This protein binds this small molecule.
Small molecule (SMILES): O=C([O-])C(=O)[O-]

Sequence of chain 1.B:
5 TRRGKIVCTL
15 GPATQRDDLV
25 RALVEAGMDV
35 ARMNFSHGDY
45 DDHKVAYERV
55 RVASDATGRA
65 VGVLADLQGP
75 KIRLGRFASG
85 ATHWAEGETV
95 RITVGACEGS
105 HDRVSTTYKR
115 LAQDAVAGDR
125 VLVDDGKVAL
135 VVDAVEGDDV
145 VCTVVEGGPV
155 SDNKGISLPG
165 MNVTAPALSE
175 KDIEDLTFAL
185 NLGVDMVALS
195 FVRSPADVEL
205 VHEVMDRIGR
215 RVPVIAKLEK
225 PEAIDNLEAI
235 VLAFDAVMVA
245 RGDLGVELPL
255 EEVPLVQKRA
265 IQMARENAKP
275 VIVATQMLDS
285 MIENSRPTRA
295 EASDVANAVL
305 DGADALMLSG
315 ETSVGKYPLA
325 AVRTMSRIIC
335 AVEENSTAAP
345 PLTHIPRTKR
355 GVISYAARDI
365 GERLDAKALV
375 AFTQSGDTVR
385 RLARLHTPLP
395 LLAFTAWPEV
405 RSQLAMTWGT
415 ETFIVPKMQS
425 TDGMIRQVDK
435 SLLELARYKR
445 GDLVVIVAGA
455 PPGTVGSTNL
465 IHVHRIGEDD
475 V

Binding-site contacts:
Ligand atom O3 contacts residue ASP247 of chain 1.B at 3.6 Å (salt-bridge).
Ligand atom O4 contacts residue LYS221 of chain 1.B at 3.8 Å.
Ligand atom O3 contacts residue ALA244 of chain 1.B at 3.1 Å.
Ligand atom O3 contacts residue GLY246 of chain 1.B at 2.9 Å (h-bond).
Ligand atom O1 contacts residue ASP247 of chain 1.B at 2.4 Å (salt-bridge).
Ligand atom O4 contacts residue ALA278 of chain 1.B at 4.5 Å.
Ligand atom O4 contacts residue THR279 of chain 1.B at 3.4 Å (h-bond).
Ligand atom O4 contacts residue MET242 of chain 1.B at 4.1 Å.
Ligand atom O3 contacts residue ARG245 of chain 1.B at 3.3 Å (salt-bridge).
Ligand atom C1 contacts residue GLY246 of chain 1.B at 3.9 Å.
Ligand atom C2 contacts residue THR279 of chain 1.B at 4.1 Å.
Ligand atom C1 contacts residue THR279 of chain 1.B at 3.9 Å.
Ligand atom O2 contacts residue GLU223 of chain 1.B at 3.0 Å (salt-bridge).
Ligand atom O2 contacts residue MG1 of chain 1.K at 2.0 Å.
Ligand atom C2 contacts residue GLU223 of chain 1.B at 3.5 Å.
Ligand atom O3 contacts residue GLU223 of chain 1.B at 4.2 Å.
Ligand atom O1 contacts residue GLY246 of chain 1.B at 3.9 Å.
Ligand atom O1 contacts residue ALA244 of chain 1.B at 4.2 Å.
Ligand atom O3 contacts residue THR279 of chain 1.B at 3.0 Å (h-bond).
Ligand atom O1 contacts residue GLU223 of chain 1.B at 2.9 Å (salt-bridge).
Ligand atom O2 contacts residue ASP247 of chain 1.B at 3.9 Å.
Ligand atom C2 contacts residue ALA244 of chain 1.B at 3.6 Å (hydrophobic).
Ligand atom C1 contacts residue GLU223 of chain 1.B at 3.3 Å.
Ligand atom C1 contacts residue ARG245 of chain 1.B at 4.4 Å.
Ligand atom O2 contacts residue LYS221 of chain 1.B at 2.7 Å (salt-bridge).
Ligand atom C2 contacts residue ASP247 of chain 1.B at 4.2 Å.
Ligand atom O3 contacts residue MG1 of chain 1.K at 4.0 Å.
Ligand atom O1 contacts residue MG1 of chain 1.K at 2.2 Å.
Ligand atom O2 contacts residue ALA244 of chain 1.B at 4.1 Å.
Ligand atom C1 contacts residue MG1 of chain 1.K at 2.8 Å.
Ligand atom C1 contacts residue ALA244 of chain 1.B at 3.7 Å (hydrophobic).
Ligand atom O4 contacts residue MG1 of chain 1.K at 4.0 Å.
Ligand atom C1 contacts residue ASP247 of chain 1.B at 3.6 Å.
Ligand atom C2 contacts residue LYS221 of chain 1.B at 3.6 Å.
Ligand atom C2 contacts residue MG1 of chain 1.K at 2.8 Å.
Ligand atom O4 contacts residue ALA244 of chain 1.B at 3.7 Å.